Binding-site contacts:
Ligand atom O1 contacts residue GLU119 of chain 1.E at 4.4 Å.
Ligand atom C1 contacts residue PHE120 of chain 1.E at 4.3 Å (hydrophobic).
Ligand atom O1 contacts residue PHE120 of chain 1.E at 3.0 Å (h-bond).
Ligand atom O6 contacts residue GLU119 of chain 1.E at 3.7 Å.
Ligand atom C8 contacts residue ARG150 of chain 1.E at 3.6 Å.
Ligand atom C8 contacts residue GLN80 of chain 1.E at 3.3 Å.
Ligand atom C2 contacts residue ASN81 of chain 1.E at 3.2 Å.
Ligand atom O5 contacts residue ASN81 of chain 1.E at 3.7 Å.
Ligand atom O6 contacts residue ILE121 of chain 1.E at 4.4 Å.
Ligand atom C1 contacts residue ASN81 of chain 1.E at 2.6 Å.
Ligand atom O1 contacts residue ASN81 of chain 1.E at 2.6 Å (h-bond).
Ligand atom N2 contacts residue ASN81 of chain 1.E at 3.2 Å (h-bond).
Ligand atom C8 contacts residue ASN81 of chain 1.E at 3.0 Å.
Ligand atom O7 contacts residue ASN81 of chain 1.E at 2.8 Å (h-bond).
Ligand atom C7 contacts residue ASN81 of chain 1.E at 2.7 Å.

This small molecule binds to this protein.
Small molecule (SMILES): CC(=O)N[C@@H]1[C@@H](O)[C@H](O)[C@@H](CO)O[C@@H]1O

Sequence of chain 1.E:
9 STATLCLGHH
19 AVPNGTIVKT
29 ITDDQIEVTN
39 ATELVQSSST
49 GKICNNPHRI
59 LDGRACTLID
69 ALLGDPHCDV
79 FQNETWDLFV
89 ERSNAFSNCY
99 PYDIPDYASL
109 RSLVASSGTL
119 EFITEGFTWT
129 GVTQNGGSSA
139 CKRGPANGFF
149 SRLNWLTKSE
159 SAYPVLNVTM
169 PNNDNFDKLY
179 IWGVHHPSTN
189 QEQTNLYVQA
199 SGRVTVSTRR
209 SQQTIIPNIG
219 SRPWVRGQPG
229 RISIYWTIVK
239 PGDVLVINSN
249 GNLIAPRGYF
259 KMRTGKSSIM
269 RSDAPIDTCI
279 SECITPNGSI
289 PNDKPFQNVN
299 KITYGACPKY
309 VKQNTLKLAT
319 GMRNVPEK